Sequence of chain 28.V:
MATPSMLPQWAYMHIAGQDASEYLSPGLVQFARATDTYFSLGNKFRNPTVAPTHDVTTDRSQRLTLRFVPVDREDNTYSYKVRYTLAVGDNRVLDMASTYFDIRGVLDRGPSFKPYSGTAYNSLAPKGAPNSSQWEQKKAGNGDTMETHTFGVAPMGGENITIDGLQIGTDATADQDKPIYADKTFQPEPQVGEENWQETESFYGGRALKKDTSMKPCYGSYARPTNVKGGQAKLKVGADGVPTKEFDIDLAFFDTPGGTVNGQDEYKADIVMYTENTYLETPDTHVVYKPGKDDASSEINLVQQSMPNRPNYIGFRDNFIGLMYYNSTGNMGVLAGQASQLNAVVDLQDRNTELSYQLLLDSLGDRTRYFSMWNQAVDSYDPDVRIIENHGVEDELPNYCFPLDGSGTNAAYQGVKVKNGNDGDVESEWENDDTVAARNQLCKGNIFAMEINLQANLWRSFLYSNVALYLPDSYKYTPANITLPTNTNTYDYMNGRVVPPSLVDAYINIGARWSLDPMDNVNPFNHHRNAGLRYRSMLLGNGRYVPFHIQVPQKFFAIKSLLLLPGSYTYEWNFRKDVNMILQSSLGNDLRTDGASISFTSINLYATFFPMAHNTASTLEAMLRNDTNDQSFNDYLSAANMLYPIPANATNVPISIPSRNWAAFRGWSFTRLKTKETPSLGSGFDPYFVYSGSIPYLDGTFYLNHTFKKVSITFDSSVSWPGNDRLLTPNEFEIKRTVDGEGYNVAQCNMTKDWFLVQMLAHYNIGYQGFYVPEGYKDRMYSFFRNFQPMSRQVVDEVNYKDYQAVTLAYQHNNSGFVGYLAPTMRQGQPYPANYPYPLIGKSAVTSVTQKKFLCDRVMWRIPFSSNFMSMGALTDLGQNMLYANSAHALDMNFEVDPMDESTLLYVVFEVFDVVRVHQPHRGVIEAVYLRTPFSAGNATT

A small-molecule ligand and the protein it binds are described below.
Small molecule (SMILES): CC[C@H](C)[C@H](NC(=O)[C@@H](N)CC(=O)O)C(=O)N[C@@H](CC(N)=O)C(=O)N[C@@H](Cc1ccccc1)C(=O)N[C@@H](CO)C(=O)N[C@@H](CO)C(=O)N[C@H](C=O)CC(C)C

Binding-site contacts:
Ligand atom N contacts residue ARG666 of chain 28.X at 3.4 Å.
Ligand atom O contacts residue ALA874 of chain 28.X at 3.7 Å.
Ligand atom N contacts residue GLY42 of chain 28.V at 3.5 Å (h-bond).
Ligand atom CB contacts residue GLU911 of chain 28.X at 3.6 Å.
Ligand atom OG contacts residue ARG46 of chain 28.V at 3.2 Å.
Ligand atom N contacts residue ARG666 of chain 28.X at 3.4 Å (salt-bridge).
Ligand atom CB contacts residue ALA874 of chain 28.X at 3.9 Å (hydrophobic).
Ligand atom OG contacts residue PHE45 of chain 28.V at 3.3 Å (h-bond).
Ligand atom O contacts residue ASN43 of chain 28.V at 3.6 Å.
Ligand atom N contacts residue GLY873 of chain 28.X at 3.8 Å.
Ligand atom CB contacts residue ASN47 of chain 28.V at 3.7 Å.
Ligand atom CD2 contacts residue ALA20 of chain 28.V at 3.8 Å (hydrophobic).
Ligand atom CG contacts residue ASN634 of chain 28.X at 3.9 Å.
Ligand atom N contacts residue ARG46 of chain 28.V at 3.9 Å.
Ligand atom ND2 contacts residue THR49 of chain 28.V at 3.9 Å.
Ligand atom O contacts residue ASN634 of chain 28.X at 3.0 Å (h-bond).
Ligand atom CB contacts residue ARG666 of chain 28.X at 3.9 Å.
Ligand atom C contacts residue ARG666 of chain 28.X at 3.7 Å.
Ligand atom N contacts residue SER871 of chain 28.X at 3.6 Å.
Ligand atom CD1 contacts residue ARG33 of chain 28.V at 3.8 Å.
Ligand atom CA contacts residue ARG666 of chain 28.X at 3.6 Å.
Ligand atom OD2 contacts residue GLU911 of chain 28.X at 3.4 Å (salt-bridge).
Ligand atom CD1 contacts residue ARG46 of chain 28.V at 3.9 Å.
Ligand atom OD1 contacts residue ASN634 of chain 28.X at 3.2 Å (h-bond).
Ligand atom CB contacts residue PHE913 of chain 28.X at 3.9 Å (hydrophobic).
Ligand atom O contacts residue GLY42 of chain 28.V at 3.5 Å.
Ligand atom N contacts residue ALA874 of chain 28.X at 3.8 Å.
Ligand atom OD1 contacts residue GLY667 of chain 28.X at 3.3 Å (h-bond).
Ligand atom CD1 contacts residue SER21 of chain 28.V at 3.4 Å.
Ligand atom CG2 contacts residue TYR636 of chain 28.X at 3.8 Å (hydrophobic).
Ligand atom OD2 contacts residue GLY667 of chain 28.X at 3.7 Å.
Ligand atom CG contacts residue GLU911 of chain 28.X at 3.5 Å.
Ligand atom CB contacts residue GLY42 of chain 28.V at 3.7 Å.
Ligand atom C contacts residue ASN634 of chain 28.X at 3.8 Å.
Ligand atom CG contacts residue GLY667 of chain 28.X at 3.7 Å.
Ligand atom CE1 contacts residue ARG46 of chain 28.V at 3.7 Å.
Ligand atom OD2 contacts residue PRO864 of chain 28.X at 3.6 Å.
Ligand atom OD1 contacts residue ARG666 of chain 28.X at 3.7 Å.
Ligand atom CD1 contacts residue ARG666 of chain 28.X at 3.9 Å.
Ligand atom O contacts residue ARG46 of chain 28.V at 3.9 Å.

Sequence of chain 28.X:
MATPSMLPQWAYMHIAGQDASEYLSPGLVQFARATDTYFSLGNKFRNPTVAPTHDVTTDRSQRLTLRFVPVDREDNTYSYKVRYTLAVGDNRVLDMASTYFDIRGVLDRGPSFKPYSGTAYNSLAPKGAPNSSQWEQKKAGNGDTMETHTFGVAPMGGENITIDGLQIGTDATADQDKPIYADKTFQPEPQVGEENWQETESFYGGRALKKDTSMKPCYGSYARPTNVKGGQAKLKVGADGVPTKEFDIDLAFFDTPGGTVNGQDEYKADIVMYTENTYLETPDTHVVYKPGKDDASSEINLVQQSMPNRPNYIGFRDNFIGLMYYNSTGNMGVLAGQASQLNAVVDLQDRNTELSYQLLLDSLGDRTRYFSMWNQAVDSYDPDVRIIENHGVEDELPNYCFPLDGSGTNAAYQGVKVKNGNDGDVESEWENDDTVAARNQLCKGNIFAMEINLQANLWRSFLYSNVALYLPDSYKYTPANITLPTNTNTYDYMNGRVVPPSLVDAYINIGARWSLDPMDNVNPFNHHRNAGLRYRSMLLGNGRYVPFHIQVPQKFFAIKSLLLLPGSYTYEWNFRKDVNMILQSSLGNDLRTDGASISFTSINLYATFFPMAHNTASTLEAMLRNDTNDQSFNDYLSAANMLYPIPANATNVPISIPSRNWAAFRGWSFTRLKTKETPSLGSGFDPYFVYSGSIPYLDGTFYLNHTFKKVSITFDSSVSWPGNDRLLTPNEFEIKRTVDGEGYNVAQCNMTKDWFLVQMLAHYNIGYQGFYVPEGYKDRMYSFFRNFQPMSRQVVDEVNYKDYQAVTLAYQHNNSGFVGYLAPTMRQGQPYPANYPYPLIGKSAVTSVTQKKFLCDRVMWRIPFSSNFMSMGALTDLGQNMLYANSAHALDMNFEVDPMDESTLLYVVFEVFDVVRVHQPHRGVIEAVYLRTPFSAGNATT